A protein and the small-molecule ligand that binds it are described below.
Small molecule (SMILES): CCc1nc(N)nc(N)c1C#CCc1cc(-c2ccncc2)ccc1OC

Sequence of chain 1.B:
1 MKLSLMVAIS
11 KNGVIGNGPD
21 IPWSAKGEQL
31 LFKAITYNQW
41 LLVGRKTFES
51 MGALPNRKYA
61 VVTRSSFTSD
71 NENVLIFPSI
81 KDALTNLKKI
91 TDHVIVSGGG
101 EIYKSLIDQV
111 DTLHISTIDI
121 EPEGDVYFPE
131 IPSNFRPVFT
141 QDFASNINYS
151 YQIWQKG

Binding-site contacts:
Ligand atom NAD contacts residue MET6 of chain 1.B at 3.1 Å (h-bond).
Ligand atom CAX contacts residue 6DR1 of chain 1.J at 2.5 Å.
Ligand atom CAI contacts residue 6DR1 of chain 1.J at 1.2 Å.
Ligand atom C5 contacts residue NAP1 of chain 1.H at 3.5 Å.
Ligand atom N1 contacts residue 6DR1 of chain 1.J at 0.2 Å (h-bond).
Ligand atom CAG contacts residue GLN29 of chain 1.B at 3.5 Å.
Ligand atom NAD contacts residue PHE32 of chain 1.B at 3.5 Å.
Ligand atom CAM contacts residue 6DR1 of chain 1.J at 2.0 Å.
Ligand atom CAK contacts residue 6DR1 of chain 1.J at 3.4 Å.
Ligand atom N1 contacts residue PHE32 of chain 1.B at 3.5 Å.
Ligand atom CAE contacts residue 6DR1 of chain 1.J at 1.6 Å.
Ligand atom CAW contacts residue 6DR1 of chain 1.J at 2.6 Å.
Ligand atom C2 contacts residue 6DR1 of chain 1.J at 0.5 Å.
Ligand atom C4 contacts residue 6DR1 of chain 1.J at 0.8 Å.
Ligand atom CAB contacts residue NAP1 of chain 1.H at 3.2 Å.
Ligand atom CAG contacts residue 6DR1 of chain 1.J at 0.5 Å.
Ligand atom CAZ contacts residue MET51 of chain 1.B at 3.5 Å (hydrophobic).
Ligand atom CAH contacts residue GLN29 of chain 1.B at 2.9 Å.
Ligand atom CAE contacts residue NAP1 of chain 1.H at 3.4 Å.
Ligand atom CAV contacts residue 6DR1 of chain 1.J at 1.8 Å.
Ligand atom N3 contacts residue 6DR1 of chain 1.J at 0.7 Å (h-bond).
Ligand atom CAF contacts residue 6DR1 of chain 1.J at 1.2 Å.
Ligand atom CAB contacts residue SER50 of chain 1.B at 3.3 Å.
Ligand atom C6 contacts residue NAP1 of chain 1.H at 3.4 Å.
Ligand atom CAJ contacts residue 6DR1 of chain 1.J at 1.8 Å.
Ligand atom N3 contacts residue GLU28 of chain 1.B at 2.7 Å (salt-bridge).
Ligand atom NAC contacts residue 6DR1 of chain 1.J at 0.9 Å (h-bond).
Ligand atom CAN contacts residue 6DR1 of chain 1.J at 1.2 Å.
Ligand atom CAA contacts residue 6DR1 of chain 1.J at 0.9 Å.
Ligand atom NAP contacts residue 6DR1 of chain 1.J at 0.5 Å (h-bond).
Ligand atom NAC contacts residue GLU28 of chain 1.B at 2.9 Å (salt-bridge).
Ligand atom C5 contacts residue 6DR1 of chain 1.J at 0.7 Å.
Ligand atom N1 contacts residue MET6 of chain 1.B at 3.4 Å.
Ligand atom CAH contacts residue 6DR1 of chain 1.J at 1.4 Å.
Ligand atom NAP contacts residue GLN29 of chain 1.B at 2.8 Å (h-bond).
Ligand atom CAN contacts residue GLU28 of chain 1.B at 3.5 Å.
Ligand atom NAD contacts residue 6DR1 of chain 1.J at 0.7 Å (h-bond).
Ligand atom C6 contacts residue PHE32 of chain 1.B at 3.3 Å (hydrophobic).
Ligand atom C6 contacts residue 6DR1 of chain 1.J at 0.5 Å.
Ligand atom CAO contacts residue 6DR1 of chain 1.J at 2.0 Å.